Sequence of chain 1.B:
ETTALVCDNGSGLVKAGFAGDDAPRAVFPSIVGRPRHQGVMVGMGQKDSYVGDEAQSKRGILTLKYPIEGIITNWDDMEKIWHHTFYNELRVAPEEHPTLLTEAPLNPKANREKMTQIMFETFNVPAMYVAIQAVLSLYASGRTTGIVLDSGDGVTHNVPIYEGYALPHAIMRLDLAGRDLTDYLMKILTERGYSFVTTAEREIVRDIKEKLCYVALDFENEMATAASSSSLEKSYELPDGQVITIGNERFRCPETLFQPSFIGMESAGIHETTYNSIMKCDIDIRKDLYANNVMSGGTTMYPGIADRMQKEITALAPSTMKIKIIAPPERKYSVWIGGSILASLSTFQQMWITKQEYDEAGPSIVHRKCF

The protein below binds the small molecule below.
Small molecule (SMILES): Nc1ncnc2c1ncn2[C@@H]1O[C@H](CO[P](=O)(O)O[P](=O)(O)NP(=O)(O)O)[C@@H](O)[C@H]1O

Binding-site contacts:
Ligand atom C4 contacts residue GLY302 of chain 1.B at 3.2 Å.
Ligand atom N9 contacts residue GLY302 of chain 1.B at 3.5 Å (h-bond).
Ligand atom O3G contacts residue SER14 of chain 1.B at 2.7 Å (h-bond).
Ligand atom N3B contacts residue GLY15 of chain 1.B at 3.6 Å.
Ligand atom O2G contacts residue MG1 of chain 1.G at 2.1 Å.
Ligand atom C2 contacts residue TYR306 of chain 1.B at 3.5 Å (hydrophobic).
Ligand atom N7 contacts residue GLU214 of chain 1.B at 3.5 Å.
Ligand atom C8 contacts residue LYS336 of chain 1.B at 3.2 Å.
Ligand atom C2' contacts residue GLU214 of chain 1.B at 3.5 Å.
Ligand atom O1G contacts residue ASP157 of chain 1.B at 3.3 Å (salt-bridge).
Ligand atom O3' contacts residue ASP157 of chain 1.B at 2.8 Å (salt-bridge).
Ligand atom O2A contacts residue LYS18 of chain 1.B at 3.1 Å (salt-bridge).
Ligand atom O1A contacts residue GLY301 of chain 1.B at 3.6 Å.
Ligand atom O1A contacts residue GLY156 of chain 1.B at 3.6 Å.
Ligand atom O1B contacts residue LYS18 of chain 1.B at 2.6 Å (salt-bridge).
Ligand atom N3B contacts residue SER14 of chain 1.B at 3.1 Å (h-bond).
Ligand atom PG contacts residue SER14 of chain 1.B at 3.4 Å.
Ligand atom O4' contacts residue GLY302 of chain 1.B at 3.5 Å.
Ligand atom PG contacts residue MG1 of chain 1.G at 3.4 Å.
Ligand atom O1G contacts residue GLY156 of chain 1.B at 3.3 Å.
Ligand atom PB contacts residue MG1 of chain 1.G at 3.5 Å.
Ligand atom C5 contacts residue GLU214 of chain 1.B at 3.5 Å.
Ligand atom N3B contacts residue ASP157 of chain 1.B at 3.2 Å (salt-bridge).
Ligand atom N3 contacts residue GLY302 of chain 1.B at 3.3 Å (h-bond).
Ligand atom O1G contacts residue MG1 of chain 1.G at 3.6 Å.
Ligand atom O2' contacts residue LYS213 of chain 1.B at 2.7 Å (salt-bridge).
Ligand atom N9 contacts residue GLU214 of chain 1.B at 3.6 Å.
Ligand atom C8 contacts residue GLU214 of chain 1.B at 3.1 Å.
Ligand atom O1B contacts residue GLY13 of chain 1.B at 3.3 Å.
Ligand atom O1B contacts residue LEU16 of chain 1.B at 3.4 Å (h-bond).
Ligand atom C2' contacts residue LYS213 of chain 1.B at 3.4 Å.
Ligand atom PB contacts residue LYS18 of chain 1.B at 3.5 Å.
Ligand atom O5' contacts residue GLY302 of chain 1.B at 3.5 Å.
Ligand atom O2B contacts residue LYS18 of chain 1.B at 3.5 Å (salt-bridge).
Ligand atom C4 contacts residue GLU214 of chain 1.B at 3.6 Å.
Ligand atom O1A contacts residue GLY302 of chain 1.B at 2.9 Å (h-bond).
Ligand atom O3G contacts residue GLY13 of chain 1.B at 3.4 Å.
Ligand atom O2G contacts residue GLY13 of chain 1.B at 3.5 Å.
Ligand atom O2B contacts residue MG1 of chain 1.G at 2.1 Å.
Ligand atom N7 contacts residue LYS336 of chain 1.B at 3.0 Å (salt-bridge).